The small molecule below binds the protein below.
Small molecule (SMILES): CC1=C(CCC(=O)O)C2=Cc3c(CCC(=O)O)c(C)c4n3[Fe@]35n6c(c(C)c(CCC(=O)O)c6=CC1=[N+]23)=CC1=[N+]5C(=C4)C(C)=C1CCC(=O)O

Sequence of chain 1.A:
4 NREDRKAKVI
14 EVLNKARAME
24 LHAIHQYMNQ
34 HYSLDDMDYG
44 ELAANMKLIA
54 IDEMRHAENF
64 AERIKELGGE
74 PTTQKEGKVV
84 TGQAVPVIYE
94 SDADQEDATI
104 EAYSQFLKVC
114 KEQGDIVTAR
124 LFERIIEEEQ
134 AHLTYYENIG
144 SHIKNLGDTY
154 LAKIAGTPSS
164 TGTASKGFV

Binding-site contacts:
Ligand atom CGA contacts residue ARG20 of chain 1.A at 3.4 Å.
Ligand atom CMA contacts residue HIS28 of chain 1.B at 3.5 Å.
Ligand atom C1B contacts residue MET57 of chain 1.B at 3.5 Å (hydrophobic).
Ligand atom C4A contacts residue MET57 of chain 1.A at 3.6 Å (hydrophobic).
Ligand atom C1D contacts residue MET57 of chain 1.A at 3.3 Å (hydrophobic).
Ligand atom O2A contacts residue ARG20 of chain 1.A at 2.8 Å (salt-bridge).
Ligand atom O2C contacts residue SER168 of chain 1.B at 2.8 Å.
Ligand atom CGD contacts residue ARG20 of chain 1.B at 3.1 Å.
Ligand atom O1B contacts residue SO41 of chain 1.Z at 3.6 Å.
Ligand atom CMD contacts residue MET57 of chain 1.B at 3.4 Å (hydrophobic).
Ligand atom CMC contacts residue LYS50 of chain 1.A at 3.5 Å.
Ligand atom NC contacts residue MET57 of chain 1.A at 3.1 Å (h-bond).
Ligand atom ND contacts residue MET57 of chain 1.A at 3.0 Å.
Ligand atom O1B contacts residue LYS50 of chain 1.B at 2.9 Å (salt-bridge).
Ligand atom CHB contacts residue MET57 of chain 1.A at 3.4 Å (hydrophobic).
Ligand atom NB contacts residue MET57 of chain 1.B at 3.1 Å (h-bond).
Ligand atom O1A contacts residue TYR35 of chain 1.B at 2.3 Å (h-bond).
Ligand atom C1D contacts residue MET57 of chain 1.B at 3.4 Å (hydrophobic).
Ligand atom C1B contacts residue MET57 of chain 1.A at 3.4 Å (hydrophobic).
Ligand atom CGA contacts residue TYR35 of chain 1.B at 3.2 Å (hydrophobic).
Ligand atom CGB contacts residue SER168 of chain 1.B at 3.3 Å.
Ligand atom FE contacts residue MET57 of chain 1.B at 2.4 Å.
Ligand atom FE contacts residue MET57 of chain 1.A at 2.4 Å.
Ligand atom CHB contacts residue MET57 of chain 1.B at 3.5 Å (hydrophobic).
Ligand atom O2D contacts residue ARG20 of chain 1.B at 2.9 Å (salt-bridge).
Ligand atom CMB contacts residue GLU61 of chain 1.A at 3.3 Å.
Ligand atom O1D contacts residue HIS28 of chain 1.A at 3.0 Å.
Ligand atom O2B contacts residue SER168 of chain 1.B at 2.6 Å (h-bond).
Ligand atom NA contacts residue MET57 of chain 1.B at 3.3 Å.
Ligand atom ND contacts residue MET57 of chain 1.B at 3.3 Å (h-bond).
Ligand atom NA contacts residue MET57 of chain 1.A at 3.5 Å (h-bond).
Ligand atom C4A contacts residue MET57 of chain 1.B at 3.4 Å (hydrophobic).
Ligand atom NB contacts residue MET57 of chain 1.A at 2.9 Å (h-bond).
Ligand atom O1A contacts residue ARG20 of chain 1.A at 2.8 Å (salt-bridge).
Ligand atom CMD contacts residue GLU61 of chain 1.B at 3.6 Å.
Ligand atom O1D contacts residue ARG20 of chain 1.B at 2.9 Å (salt-bridge).
Ligand atom CBB contacts residue SER168 of chain 1.B at 3.4 Å.
Ligand atom NC contacts residue MET57 of chain 1.B at 3.0 Å (h-bond).
Ligand atom C4D contacts residue MET57 of chain 1.B at 3.4 Å (hydrophobic).
Ligand atom O2D contacts residue TYR35 of chain 1.A at 2.7 Å (h-bond).

Sequence of chain 1.B:
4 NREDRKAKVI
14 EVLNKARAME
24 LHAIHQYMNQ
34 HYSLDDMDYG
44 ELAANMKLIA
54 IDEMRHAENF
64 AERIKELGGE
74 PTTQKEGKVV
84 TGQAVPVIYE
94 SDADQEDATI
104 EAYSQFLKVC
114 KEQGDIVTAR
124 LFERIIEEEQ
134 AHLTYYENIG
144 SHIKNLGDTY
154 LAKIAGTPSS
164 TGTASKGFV